Sequence of chain 4.A:
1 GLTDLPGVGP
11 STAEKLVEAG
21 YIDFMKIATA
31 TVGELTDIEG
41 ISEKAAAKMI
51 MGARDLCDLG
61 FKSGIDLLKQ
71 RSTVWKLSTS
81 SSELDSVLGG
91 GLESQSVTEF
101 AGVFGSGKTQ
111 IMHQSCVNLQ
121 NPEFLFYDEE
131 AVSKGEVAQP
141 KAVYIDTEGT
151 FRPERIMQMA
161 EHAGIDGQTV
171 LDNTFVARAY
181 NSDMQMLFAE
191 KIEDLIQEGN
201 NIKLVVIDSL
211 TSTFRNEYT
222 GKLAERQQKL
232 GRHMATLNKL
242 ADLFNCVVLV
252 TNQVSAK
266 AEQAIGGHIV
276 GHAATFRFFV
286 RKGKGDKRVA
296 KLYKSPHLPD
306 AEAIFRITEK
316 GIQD

Sequence of chain 2.A:
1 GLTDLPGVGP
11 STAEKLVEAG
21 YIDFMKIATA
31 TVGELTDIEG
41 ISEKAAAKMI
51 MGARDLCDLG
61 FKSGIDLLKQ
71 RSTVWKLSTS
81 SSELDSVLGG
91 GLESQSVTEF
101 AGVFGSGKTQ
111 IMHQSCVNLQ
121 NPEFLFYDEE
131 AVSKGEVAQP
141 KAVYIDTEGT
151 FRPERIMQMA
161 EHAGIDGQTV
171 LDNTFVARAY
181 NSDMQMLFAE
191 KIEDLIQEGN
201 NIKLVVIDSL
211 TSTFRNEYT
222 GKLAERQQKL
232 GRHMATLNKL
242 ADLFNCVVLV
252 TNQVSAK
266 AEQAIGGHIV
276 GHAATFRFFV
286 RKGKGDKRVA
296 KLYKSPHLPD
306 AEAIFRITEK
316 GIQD

Binding-site contacts:
Ligand atom O3A contacts residue GLY107 of chain 4.A at 3.3 Å (h-bond).
Ligand atom N7 contacts residue ARG155 of chain 4.A at 3.5 Å (salt-bridge).
Ligand atom O3G contacts residue HIS277 of chain 2.A at 3.5 Å (h-bond).
Ligand atom N6 contacts residue GLN158 of chain 4.A at 3.1 Å (h-bond).
Ligand atom N7 contacts residue HIS302 of chain 2.A at 3.1 Å.
Ligand atom O1B contacts residue THR109 of chain 4.A at 3.0 Å (h-bond).
Ligand atom O3G contacts residue LYS299 of chain 2.A at 2.7 Å (salt-bridge).
Ligand atom O2B contacts residue LYS108 of chain 4.A at 2.8 Å (salt-bridge).
Ligand atom C2' contacts residue LEU303 of chain 2.A at 3.3 Å (hydrophobic).
Ligand atom O2G contacts residue MG1 of chain 4.C at 2.0 Å.
Ligand atom N3B contacts residue GLY105 of chain 4.A at 2.9 Å (h-bond).
Ligand atom C2 contacts residue PRO304 of chain 2.A at 3.5 Å (hydrophobic).
Ligand atom C6 contacts residue ARG155 of chain 4.A at 3.5 Å.
Ligand atom O2' contacts residue ARG293 of chain 4.A at 3.4 Å (salt-bridge).
Ligand atom O1A contacts residue LYS108 of chain 4.A at 3.4 Å (salt-bridge).
Ligand atom N6 contacts residue ARG155 of chain 4.A at 3.5 Å (salt-bridge).
Ligand atom N3B contacts residue MG1 of chain 4.C at 3.4 Å.
Ligand atom O2' contacts residue ASP305 of chain 2.A at 3.5 Å (salt-bridge).
Ligand atom O1G contacts residue HIS277 of chain 2.A at 3.0 Å (h-bond).
Ligand atom O1A contacts residue THR109 of chain 4.A at 3.0 Å (h-bond).
Ligand atom O4' contacts residue GLN110 of chain 4.A at 3.6 Å.
Ligand atom O3' contacts residue LYS299 of chain 2.A at 3.5 Å.
Ligand atom O1A contacts residue GLN110 of chain 4.A at 2.8 Å (h-bond).
Ligand atom PG contacts residue MG1 of chain 4.C at 3.1 Å.
Ligand atom O2B contacts residue SER106 of chain 4.A at 3.3 Å (h-bond).
Ligand atom O1G contacts residue LYS108 of chain 4.A at 2.8 Å (salt-bridge).
Ligand atom O3A contacts residue GLY105 of chain 4.A at 3.2 Å.
Ligand atom O1A contacts residue GLY107 of chain 4.A at 3.1 Å.
Ligand atom C5' contacts residue SER300 of chain 2.A at 3.1 Å.
Ligand atom O1B contacts residue MG1 of chain 4.C at 2.0 Å.
Ligand atom N7 contacts residue LEU303 of chain 2.A at 3.4 Å (h-bond).
Ligand atom N6 contacts residue HIS302 of chain 2.A at 3.0 Å (h-bond).
Ligand atom C8 contacts residue PRO301 of chain 2.A at 3.6 Å (hydrophobic).
Ligand atom O2B contacts residue GLY105 of chain 4.A at 3.6 Å (h-bond).
Ligand atom PB contacts residue MG1 of chain 4.C at 3.2 Å.
Ligand atom O5' contacts residue GLN110 of chain 4.A at 3.5 Å.
Ligand atom O2B contacts residue GLY107 of chain 4.A at 3.2 Å (h-bond).
Ligand atom O3' contacts residue SER300 of chain 2.A at 3.2 Å (h-bond).
Ligand atom C3' contacts residue SER300 of chain 2.A at 3.2 Å.
Ligand atom O3' contacts residue ASP305 of chain 2.A at 3.6 Å (salt-bridge).

A small-molecule ligand and the protein it binds are described below.
Small molecule (SMILES): Nc1ncnc2c1ncn2[C@@H]1O[C@H](CO[P](=O)(O)O[P](=O)(O)NP(=O)(O)O)[C@@H](O)[C@H]1O